Sequence of chain 1.A:
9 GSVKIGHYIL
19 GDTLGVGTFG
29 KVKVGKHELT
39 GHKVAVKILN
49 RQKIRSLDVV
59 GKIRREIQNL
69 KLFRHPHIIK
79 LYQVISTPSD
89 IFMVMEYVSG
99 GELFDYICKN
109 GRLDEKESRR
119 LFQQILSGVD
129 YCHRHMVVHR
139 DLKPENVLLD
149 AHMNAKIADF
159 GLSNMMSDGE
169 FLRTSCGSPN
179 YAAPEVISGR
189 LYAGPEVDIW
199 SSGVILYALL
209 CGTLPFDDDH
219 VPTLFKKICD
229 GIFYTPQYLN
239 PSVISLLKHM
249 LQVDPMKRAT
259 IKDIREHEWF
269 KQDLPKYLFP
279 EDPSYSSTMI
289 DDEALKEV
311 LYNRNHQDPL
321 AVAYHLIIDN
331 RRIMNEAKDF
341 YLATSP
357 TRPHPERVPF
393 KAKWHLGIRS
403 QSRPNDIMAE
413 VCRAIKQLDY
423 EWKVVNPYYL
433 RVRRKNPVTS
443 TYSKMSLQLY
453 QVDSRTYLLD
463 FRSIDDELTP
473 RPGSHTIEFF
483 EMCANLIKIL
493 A

This small molecule binds to this protein.
Small molecule (SMILES): CN[C@@H]1C[C@H]2O[C@@](C)([C@@H]1OC)n1c3ccccc3c3c4c(c5c6ccccc6n2c5c31)C(=O)NC4

Binding-site contacts:
Ligand atom C15 contacts residue ASP157 of chain 1.A at 3.6 Å.
Ligand atom C14 contacts residue ASP157 of chain 1.A at 3.9 Å.
Ligand atom O5 contacts residue VAL96 of chain 1.A at 3.0 Å (h-bond).
Ligand atom C8 contacts residue LEU146 of chain 1.A at 3.7 Å (hydrophobic).
Ligand atom O5 contacts residue GLU94 of chain 1.A at 3.9 Å.
Ligand atom C3 contacts residue VAL96 of chain 1.A at 3.6 Å (hydrophobic).
Ligand atom O4 contacts residue LEU22 of chain 1.A at 3.9 Å.
Ligand atom C6 contacts residue LEU146 of chain 1.A at 3.6 Å (hydrophobic).
Ligand atom O5 contacts residue TYR95 of chain 1.A at 3.4 Å.
Ligand atom C25 contacts residue LEU22 of chain 1.A at 3.6 Å (hydrophobic).
Ligand atom C15 contacts residue LYS45 of chain 1.A at 3.6 Å.
Ligand atom C28 contacts residue GLU143 of chain 1.A at 3.5 Å.
Ligand atom N1 contacts residue GLU94 of chain 1.A at 2.8 Å (salt-bridge).
Ligand atom C3 contacts residue GLY99 of chain 1.A at 3.7 Å.
Ligand atom N4 contacts residue GLU100 of chain 1.A at 2.4 Å (salt-bridge).
Ligand atom C8 contacts residue GLU94 of chain 1.A at 3.7 Å.
Ligand atom C9 contacts residue ALA43 of chain 1.A at 3.6 Å (hydrophobic).
Ligand atom C16 contacts residue ASP157 of chain 1.A at 3.8 Å.
Ligand atom C7 contacts residue LEU146 of chain 1.A at 3.4 Å (hydrophobic).
Ligand atom C27 contacts residue ASN144 of chain 1.A at 3.3 Å.
Ligand atom C9 contacts residue GLU94 of chain 1.A at 3.9 Å.
Ligand atom C24 contacts residue GLU100 of chain 1.A at 3.2 Å.
Ligand atom C14 contacts residue LYS45 of chain 1.A at 3.8 Å.
Ligand atom C4 contacts residue VAL96 of chain 1.A at 3.4 Å (hydrophobic).
Ligand atom C23 contacts residue GLU100 of chain 1.A at 3.2 Å.
Ligand atom C9 contacts residue MET93 of chain 1.A at 3.9 Å (hydrophobic).
Ligand atom C27 contacts residue GLU143 of chain 1.A at 3.7 Å.
Ligand atom N1 contacts residue ALA43 of chain 1.A at 3.2 Å.
Ligand atom C10 contacts residue LEU146 of chain 1.A at 3.7 Å (hydrophobic).
Ligand atom C8 contacts residue ALA43 of chain 1.A at 3.7 Å (hydrophobic).
Ligand atom C26 contacts residue GLY23 of chain 1.A at 3.8 Å.
Ligand atom N4 contacts residue GLU143 of chain 1.A at 3.0 Å (salt-bridge).
Ligand atom O6 contacts residue GLU143 of chain 1.A at 3.9 Å.
Ligand atom C13 contacts residue MET93 of chain 1.A at 3.5 Å (hydrophobic).
Ligand atom C26 contacts residue VAL24 of chain 1.A at 3.6 Å (hydrophobic).
Ligand atom C28 contacts residue GLU100 of chain 1.A at 3.3 Å.
Ligand atom O4 contacts residue GLY23 of chain 1.A at 3.4 Å.
Ligand atom C2 contacts residue GLY99 of chain 1.A at 3.6 Å.
Ligand atom C17 contacts residue VAL30 of chain 1.A at 3.8 Å (hydrophobic).
Ligand atom C28 contacts residue ASN144 of chain 1.A at 3.9 Å.